Binding-site contacts:
Ligand atom C7 contacts residue GLU200 of chain 1.A at 4.1 Å.
Ligand atom N2 contacts residue GLU200 of chain 1.A at 4.3 Å.
Ligand atom N3 contacts residue PHE196 of chain 1.A at 4.0 Å.
Ligand atom C4 contacts residue PHE196 of chain 1.A at 3.4 Å (hydrophobic).
Ligand atom C10 contacts residue PHE196 of chain 1.A at 4.0 Å (hydrophobic).
Ligand atom C3 contacts residue PHE196 of chain 1.A at 3.4 Å (hydrophobic).
Ligand atom C9 contacts residue PHE196 of chain 1.A at 3.3 Å (hydrophobic).
Ligand atom S1 contacts residue LEU192 of chain 1.A at 4.4 Å.
Ligand atom C10 contacts residue PHE280 of chain 1.A at 3.5 Å (hydrophobic).
Ligand atom C1 contacts residue ILE281 of chain 1.A at 3.2 Å (hydrophobic).
Ligand atom S1 contacts residue PHE280 of chain 1.A at 4.2 Å.
Ligand atom C1 contacts residue GLY277 of chain 1.A at 3.5 Å.
Ligand atom C5 contacts residue PHE196 of chain 1.A at 3.6 Å (hydrophobic).
Ligand atom C10 contacts residue GLY277 of chain 1.A at 4.0 Å.
Ligand atom N1 contacts residue PHE196 of chain 1.A at 4.0 Å.
Ligand atom S1 contacts residue PHE196 of chain 1.A at 3.5 Å.
Ligand atom C8 contacts residue ILE281 of chain 1.A at 3.7 Å (hydrophobic).
Ligand atom C8 contacts residue PHE280 of chain 1.A at 3.8 Å (hydrophobic).
Ligand atom C7 contacts residue PHE196 of chain 1.A at 4.0 Å (hydrophobic).
Ligand atom C10 contacts residue LEU192 of chain 1.A at 3.6 Å (hydrophobic).
Ligand atom C6 contacts residue PHE196 of chain 1.A at 3.7 Å (hydrophobic).
Ligand atom N3 contacts residue ILE281 of chain 1.A at 4.0 Å.
Ligand atom C2 contacts residue PHE196 of chain 1.A at 3.5 Å (hydrophobic).
Ligand atom C9 contacts residue ILE281 of chain 1.A at 3.8 Å (hydrophobic).
Ligand atom N2 contacts residue PHE196 of chain 1.A at 3.7 Å.
Ligand atom C1 contacts residue PHE280 of chain 1.A at 3.6 Å (hydrophobic).
Ligand atom C3 contacts residue PHE280 of chain 1.A at 3.5 Å (hydrophobic).
Ligand atom C2 contacts residue PHE280 of chain 1.A at 3.7 Å (hydrophobic).
Ligand atom C1 contacts residue PHE196 of chain 1.A at 3.8 Å (hydrophobic).

A small-molecule ligand and the protein it binds are described below.
Small molecule (SMILES): Cc1sc2ncnc(N(C)C)c2c1C

Sequence of chain 1.A:
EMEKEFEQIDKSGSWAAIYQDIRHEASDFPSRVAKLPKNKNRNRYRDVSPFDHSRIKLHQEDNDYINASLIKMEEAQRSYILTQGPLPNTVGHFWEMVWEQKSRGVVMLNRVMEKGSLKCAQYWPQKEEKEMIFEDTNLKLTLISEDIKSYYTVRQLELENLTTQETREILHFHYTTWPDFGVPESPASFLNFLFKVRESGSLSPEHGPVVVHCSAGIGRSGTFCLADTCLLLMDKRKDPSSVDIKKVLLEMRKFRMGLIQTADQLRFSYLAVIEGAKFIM